This protein binds this small molecule.
Small molecule (SMILES): Nc1ncnc2c1ncn2[C@H]1C[C@H](O)[C@@H](COP(=O)(O)O)O1

Sequence of chain 1.N:
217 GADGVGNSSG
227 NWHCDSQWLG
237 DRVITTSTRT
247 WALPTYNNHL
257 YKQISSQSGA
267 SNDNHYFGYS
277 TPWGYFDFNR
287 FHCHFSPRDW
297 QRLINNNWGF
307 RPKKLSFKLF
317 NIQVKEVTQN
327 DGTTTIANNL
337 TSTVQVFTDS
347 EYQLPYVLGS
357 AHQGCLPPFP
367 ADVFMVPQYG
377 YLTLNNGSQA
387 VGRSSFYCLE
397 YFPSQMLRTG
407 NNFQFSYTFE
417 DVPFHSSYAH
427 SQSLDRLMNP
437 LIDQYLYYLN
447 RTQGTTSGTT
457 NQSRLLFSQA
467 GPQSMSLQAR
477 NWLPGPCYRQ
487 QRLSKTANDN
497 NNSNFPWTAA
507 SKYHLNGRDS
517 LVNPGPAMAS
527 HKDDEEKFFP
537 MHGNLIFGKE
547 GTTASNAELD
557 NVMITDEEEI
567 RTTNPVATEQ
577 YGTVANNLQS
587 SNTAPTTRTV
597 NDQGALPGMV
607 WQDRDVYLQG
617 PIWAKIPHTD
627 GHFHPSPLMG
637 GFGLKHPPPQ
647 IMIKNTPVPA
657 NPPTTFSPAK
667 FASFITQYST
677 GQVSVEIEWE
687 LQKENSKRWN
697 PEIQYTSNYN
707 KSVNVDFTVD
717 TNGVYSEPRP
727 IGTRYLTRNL

Binding-site contacts:
Ligand atom C4 contacts residue PRO419 of chain 1.N at 4.2 Å (hydrophobic).
Ligand atom N6 contacts residue GLY639 of chain 1.N at 2.8 Å (h-bond).
Ligand atom C6 contacts residue PRO419 of chain 1.N at 4.4 Å (hydrophobic).
Ligand atom N9 contacts residue HIS630 of chain 1.N at 4.2 Å.
Ligand atom O4' contacts residue PRO631 of chain 1.N at 3.8 Å.
Ligand atom N9 contacts residue PRO419 of chain 1.N at 4.2 Å.
Ligand atom C5 contacts residue PRO419 of chain 1.N at 4.2 Å (hydrophobic).
Ligand atom C6 contacts residue VAL418 of chain 1.N at 3.8 Å (hydrophobic).
Ligand atom C6 contacts residue SER632 of chain 1.N at 4.3 Å.
Ligand atom O5' contacts residue PRO631 of chain 1.N at 4.1 Å.
Ligand atom N1 contacts residue GLY639 of chain 1.N at 2.9 Å (h-bond).
Ligand atom N6 contacts residue VAL418 of chain 1.N at 3.6 Å.
Ligand atom N7 contacts residue PRO419 of chain 1.N at 4.4 Å.
Ligand atom C5 contacts residue PRO631 of chain 1.N at 4.4 Å (hydrophobic).
Ligand atom C6 contacts residue PRO631 of chain 1.N at 4.0 Å (hydrophobic).
Ligand atom O2P contacts residue HIS628 of chain 1.N at 4.3 Å.
Ligand atom N6 contacts residue PRO633 of chain 1.N at 4.1 Å.
Ligand atom O2P contacts residue PHE629 of chain 1.N at 4.0 Å.
Ligand atom O4' contacts residue HIS630 of chain 1.N at 4.4 Å.
Ligand atom O5' contacts residue PHE629 of chain 1.N at 4.2 Å.
Ligand atom N1 contacts residue ILE622 of chain 1.N at 4.4 Å.
Ligand atom C8 contacts residue PRO419 of chain 1.N at 4.3 Å (hydrophobic).
Ligand atom N6 contacts residue GLY637 of chain 1.N at 4.1 Å.
Ligand atom N6 contacts residue PHE638 of chain 1.N at 3.8 Å.
Ligand atom N6 contacts residue PRO631 of chain 1.N at 3.9 Å.
Ligand atom N6 contacts residue SER632 of chain 1.N at 3.9 Å.
Ligand atom C1' contacts residue HIS630 of chain 1.N at 4.0 Å.
Ligand atom N7 contacts residue ASP609 of chain 1.N at 4.5 Å.
Ligand atom N3 contacts residue PRO419 of chain 1.N at 4.3 Å.
Ligand atom N1 contacts residue PRO631 of chain 1.N at 4.2 Å.
Ligand atom N7 contacts residue HIS630 of chain 1.N at 4.1 Å.
Ligand atom C2 contacts residue GLY639 of chain 1.N at 3.7 Å.
Ligand atom C8 contacts residue HIS630 of chain 1.N at 3.4 Å.
Ligand atom C5 contacts residue SER632 of chain 1.N at 4.3 Å.
Ligand atom C6 contacts residue GLY639 of chain 1.N at 3.7 Å.
Ligand atom C2' contacts residue PRO419 of chain 1.N at 4.0 Å (hydrophobic).
Ligand atom N1 contacts residue VAL418 of chain 1.N at 3.8 Å.
Ligand atom O2P contacts residue PRO631 of chain 1.N at 3.8 Å.
Ligand atom N7 contacts residue SER632 of chain 1.N at 3.8 Å.
Ligand atom C2 contacts residue PRO419 of chain 1.N at 4.4 Å (hydrophobic).